Sequence of chain 1.A:
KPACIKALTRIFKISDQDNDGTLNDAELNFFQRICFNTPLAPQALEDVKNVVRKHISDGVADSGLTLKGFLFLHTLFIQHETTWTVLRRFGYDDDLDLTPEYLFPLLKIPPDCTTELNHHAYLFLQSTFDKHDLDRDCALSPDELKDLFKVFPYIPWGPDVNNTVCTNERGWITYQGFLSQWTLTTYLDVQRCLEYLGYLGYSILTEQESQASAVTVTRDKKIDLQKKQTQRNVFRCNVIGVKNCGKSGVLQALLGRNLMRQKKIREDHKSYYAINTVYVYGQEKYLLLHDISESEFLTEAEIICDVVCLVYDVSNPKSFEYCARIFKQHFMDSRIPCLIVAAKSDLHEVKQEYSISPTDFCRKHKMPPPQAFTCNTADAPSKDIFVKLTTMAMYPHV

This small molecule binds to this protein.
Small molecule (SMILES): Nc1nc2c(ncn2[C@@H]2O[C@H](CO[P](=O)(O)O[P](=O)(O)CP(=O)(O)O)[C@@H](O)[C@H]2O)c(=O)[nH]1

Binding-site contacts:
Ligand atom C6 contacts residue ASP354 of chain 1.A at 3.6 Å.
Ligand atom O2' contacts residue LYS271 of chain 1.A at 3.1 Å (salt-bridge).
Ligand atom C2 contacts residue LEU267 of chain 1.A at 3.6 Å (hydrophobic).
Ligand atom N2 contacts residue ASP354 of chain 1.A at 2.8 Å (salt-bridge).
Ligand atom O3G contacts residue LYS255 of chain 1.A at 3.6 Å.
Ligand atom O2B contacts residue GLY254 of chain 1.A at 3.5 Å (h-bond).
Ligand atom N1 contacts residue ASN384 of chain 1.A at 3.6 Å.
Ligand atom N1 contacts residue ASP354 of chain 1.A at 2.8 Å (salt-bridge).
Ligand atom O2A contacts residue GLY254 of chain 1.A at 3.5 Å.
Ligand atom O6 contacts residue THR382 of chain 1.A at 3.2 Å (h-bond).
Ligand atom O2A contacts residue GLY257 of chain 1.A at 3.0 Å (h-bond).
Ligand atom N2 contacts residue ASN384 of chain 1.A at 3.6 Å.
Ligand atom PG contacts residue LYS251 of chain 1.A at 3.6 Å.
Ligand atom O6 contacts residue ASP354 of chain 1.A at 3.5 Å (salt-bridge).
Ligand atom C2 contacts residue ASP354 of chain 1.A at 3.5 Å.
Ligand atom O2A contacts residue SER256 of chain 1.A at 3.2 Å (h-bond).
Ligand atom O3' contacts residue LYS271 of chain 1.A at 3.5 Å (salt-bridge).
Ligand atom N7 contacts residue CYS383 of chain 1.A at 3.5 Å (h-bond).
Ligand atom O2B contacts residue ASN252 of chain 1.A at 3.3 Å (h-bond).
Ligand atom C5' contacts residue ASN252 of chain 1.A at 3.3 Å.
Ligand atom O6 contacts residue CYS383 of chain 1.A at 3.3 Å (h-bond).
Ligand atom O4' contacts residue LYS352 of chain 1.A at 3.0 Å (salt-bridge).
Ligand atom O2B contacts residue CYS253 of chain 1.A at 3.2 Å (h-bond).
Ligand atom N2 contacts residue LEU355 of chain 1.A at 3.4 Å.
Ligand atom C5 contacts residue LYS352 of chain 1.A at 3.5 Å.
Ligand atom O6 contacts residue LYS352 of chain 1.A at 3.5 Å.
Ligand atom O1B contacts residue LYS255 of chain 1.A at 3.6 Å.
Ligand atom O1B contacts residue SER256 of chain 1.A at 2.9 Å (h-bond).
Ligand atom C3B contacts residue ASN252 of chain 1.A at 3.4 Å.
Ligand atom O3A contacts residue ASN252 of chain 1.A at 3.5 Å.
Ligand atom O2' contacts residue LEU267 of chain 1.A at 3.7 Å.
Ligand atom PB contacts residue LYS255 of chain 1.A at 3.7 Å.
Ligand atom O3G contacts residue ASN252 of chain 1.A at 3.4 Å (h-bond).
Ligand atom O3G contacts residue LYS251 of chain 1.A at 3.4 Å.
Ligand atom O2B contacts residue LYS255 of chain 1.A at 3.3 Å (salt-bridge).
Ligand atom N3 contacts residue LEU267 of chain 1.A at 3.5 Å.
Ligand atom C6 contacts residue LYS352 of chain 1.A at 3.7 Å.
Ligand atom O3A contacts residue GLY254 of chain 1.A at 3.3 Å (h-bond).
Ligand atom O1G contacts residue ASP299 of chain 1.A at 3.6 Å.
Ligand atom O2G contacts residue LYS251 of chain 1.A at 2.2 Å (salt-bridge).